Binding-site contacts:
Ligand atom C8 contacts residue GLY1099 of chain 1.C at 4.0 Å.
Ligand atom C1 contacts residue ASN1098 of chain 1.C at 1.4 Å.
Ligand atom O7 contacts residue HIS1101 of chain 1.C at 3.3 Å.
Ligand atom C8 contacts residue THR1100 of chain 1.C at 3.4 Å.
Ligand atom O7 contacts residue ASN1098 of chain 1.C at 3.8 Å.
Ligand atom C2 contacts residue ASN1098 of chain 1.C at 2.5 Å.
Ligand atom N2 contacts residue GLY1099 of chain 1.C at 4.4 Å.
Ligand atom C7 contacts residue ASN1098 of chain 1.C at 3.5 Å.
Ligand atom C8 contacts residue ASN1098 of chain 1.C at 3.3 Å.
Ligand atom N2 contacts residue ASN1098 of chain 1.C at 3.0 Å (h-bond).
Ligand atom C3 contacts residue ASN1098 of chain 1.C at 3.8 Å.
Ligand atom C5 contacts residue ASN1098 of chain 1.C at 3.6 Å.
Ligand atom O5 contacts residue ASN1098 of chain 1.C at 2.3 Å (h-bond).
Ligand atom C8 contacts residue HIS1101 of chain 1.C at 3.5 Å.
Ligand atom C7 contacts residue HIS1101 of chain 1.C at 3.9 Å.
Ligand atom C4 contacts residue ASN1098 of chain 1.C at 4.2 Å.
Ligand atom O7 contacts residue PHE1103 of chain 1.C at 4.5 Å.

Sequence of chain 1.C:
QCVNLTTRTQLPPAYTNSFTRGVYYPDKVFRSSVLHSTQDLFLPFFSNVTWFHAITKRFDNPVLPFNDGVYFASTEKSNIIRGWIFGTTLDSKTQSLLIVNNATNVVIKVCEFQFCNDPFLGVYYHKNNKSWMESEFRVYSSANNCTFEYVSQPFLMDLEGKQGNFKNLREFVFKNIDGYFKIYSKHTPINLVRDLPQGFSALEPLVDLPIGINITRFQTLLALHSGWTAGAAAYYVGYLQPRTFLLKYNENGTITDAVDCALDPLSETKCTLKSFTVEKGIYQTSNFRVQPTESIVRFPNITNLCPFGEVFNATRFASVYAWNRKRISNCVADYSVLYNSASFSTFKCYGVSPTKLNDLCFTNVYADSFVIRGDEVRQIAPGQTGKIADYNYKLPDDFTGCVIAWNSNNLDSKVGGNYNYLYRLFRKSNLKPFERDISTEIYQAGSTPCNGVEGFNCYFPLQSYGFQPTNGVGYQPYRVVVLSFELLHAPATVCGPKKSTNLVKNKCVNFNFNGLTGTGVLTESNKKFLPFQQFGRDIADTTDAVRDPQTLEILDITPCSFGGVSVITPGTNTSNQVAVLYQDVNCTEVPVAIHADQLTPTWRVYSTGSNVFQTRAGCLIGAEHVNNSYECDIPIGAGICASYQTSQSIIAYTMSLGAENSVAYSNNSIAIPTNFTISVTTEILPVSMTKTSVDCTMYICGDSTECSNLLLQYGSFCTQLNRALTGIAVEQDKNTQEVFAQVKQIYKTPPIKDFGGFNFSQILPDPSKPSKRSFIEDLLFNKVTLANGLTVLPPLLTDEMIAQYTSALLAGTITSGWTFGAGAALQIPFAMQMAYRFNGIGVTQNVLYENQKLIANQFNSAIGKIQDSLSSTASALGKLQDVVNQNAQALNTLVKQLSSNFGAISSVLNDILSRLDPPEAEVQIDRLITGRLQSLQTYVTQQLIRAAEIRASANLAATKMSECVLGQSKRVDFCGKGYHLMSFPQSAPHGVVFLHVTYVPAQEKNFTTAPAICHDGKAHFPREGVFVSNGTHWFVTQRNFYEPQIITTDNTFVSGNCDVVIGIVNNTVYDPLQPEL

The protein below binds the small molecule below.
Small molecule (SMILES): CC(=O)N[C@@H]1[C@@H](O)[C@H](O)[C@@H](CO)O[C@H]1O